A small-molecule ligand and the protein it binds are described below.
Small molecule (SMILES): OC[C@@]1(O)OC[C@H](O)[C@@H]1O

Sequence of chain 4.A:
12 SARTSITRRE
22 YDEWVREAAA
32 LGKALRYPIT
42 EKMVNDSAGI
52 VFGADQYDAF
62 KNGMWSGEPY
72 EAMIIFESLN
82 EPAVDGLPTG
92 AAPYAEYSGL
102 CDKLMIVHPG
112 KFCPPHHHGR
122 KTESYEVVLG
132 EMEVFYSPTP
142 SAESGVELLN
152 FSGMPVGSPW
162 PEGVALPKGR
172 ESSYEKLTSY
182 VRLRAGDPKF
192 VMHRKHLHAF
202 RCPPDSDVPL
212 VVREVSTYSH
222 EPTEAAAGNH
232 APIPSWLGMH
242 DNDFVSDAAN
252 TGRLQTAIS

Binding-site contacts:
Ligand atom C4 contacts residue SER138 of chain 4.A at 4.3 Å.
Ligand atom C4 contacts residue SER142 of chain 4.A at 3.9 Å.
Ligand atom C5 contacts residue SER138 of chain 4.A at 3.4 Å.
Ligand atom O5 contacts residue THR140 of chain 4.A at 4.1 Å.
Ligand atom C5 contacts residue THR140 of chain 4.A at 3.2 Å.
Ligand atom C4 contacts residue PRO141 of chain 4.A at 4.0 Å (hydrophobic).
Ligand atom C4 contacts residue THR140 of chain 4.A at 3.8 Å.
Ligand atom O4 contacts residue LEU198 of chain 4.A at 3.1 Å.
Ligand atom C5 contacts residue PRO141 of chain 4.A at 3.9 Å (hydrophobic).
Ligand atom O2 contacts residue LYS177 of chain 4.A at 3.2 Å.
Ligand atom O5 contacts residue SER138 of chain 4.A at 4.4 Å.
Ligand atom C2 contacts residue LYS177 of chain 4.A at 4.4 Å.
Ligand atom C3 contacts residue SER142 of chain 4.A at 4.2 Å.
Ligand atom O1 contacts residue THR140 of chain 4.A at 4.2 Å.
Ligand atom O4 contacts residue LYS177 of chain 4.A at 4.3 Å.
Ligand atom O3 contacts residue LEU198 of chain 4.A at 4.4 Å.
Ligand atom O4 contacts residue THR140 of chain 4.A at 4.2 Å.
Ligand atom O4 contacts residue SER138 of chain 4.A at 4.0 Å.
Ligand atom O3 contacts residue LYS177 of chain 4.A at 3.7 Å.